The small molecule below binds the protein below.
Small molecule (SMILES): CO/C=C(/C(=O)OC)c1ccccc1Oc1cc(Oc2ccccc2C#N)ncn1

Binding-site contacts:
Ligand atom C15 contacts residue ILE292 of chain 1.A at 3.7 Å (hydrophobic).
Ligand atom O2 contacts residue ILE162 of chain 1.A at 3.3 Å.
Ligand atom O5 contacts residue GLY158 of chain 1.A at 3.5 Å.
Ligand atom N3 contacts residue PRO294 of chain 1.A at 3.6 Å.
Ligand atom C14 contacts residue PRO294 of chain 1.A at 3.6 Å (hydrophobic).
Ligand atom C16 contacts residue GLY158 of chain 1.A at 3.5 Å.
Ligand atom O3 contacts residue GLU295 of chain 1.A at 2.9 Å (salt-bridge).
Ligand atom C19 contacts residue PHE298 of chain 1.A at 3.5 Å (hydrophobic).
Ligand atom C16 contacts residue PRO294 of chain 1.A at 3.6 Å (hydrophobic).
Ligand atom C9 contacts residue PHE298 of chain 1.A at 3.5 Å (hydrophobic).
Ligand atom C5 contacts residue MET140 of chain 1.A at 3.5 Å (hydrophobic).
Ligand atom C21 contacts residue TYR147 of chain 1.A at 3.7 Å (hydrophobic).
Ligand atom C13 contacts residue ILE162 of chain 1.A at 3.6 Å (hydrophobic).
Ligand atom C5 contacts residue PHE301 of chain 1.A at 3.4 Å (hydrophobic).
Ligand atom O3 contacts residue PHE298 of chain 1.A at 3.2 Å.
Ligand atom O5 contacts residue PHE144 of chain 1.A at 3.4 Å.
Ligand atom O2 contacts residue PHE144 of chain 1.A at 3.7 Å.
Ligand atom C10 contacts residue PHE298 of chain 1.A at 3.6 Å (hydrophobic).
Ligand atom C13 contacts residue PRO294 of chain 1.A at 3.7 Å (hydrophobic).
Ligand atom C20 contacts residue GLU295 of chain 1.A at 3.7 Å.
Ligand atom C10 contacts residue ILE162 of chain 1.A at 3.4 Å (hydrophobic).
Ligand atom C4 contacts residue ILE340 of chain 1.A at 3.5 Å (hydrophobic).
Ligand atom C1 contacts residue MET336 of chain 1.A at 3.4 Å (hydrophobic).
Ligand atom C21 contacts residue PHE144 of chain 1.A at 3.6 Å (hydrophobic).
Ligand atom N1 contacts residue ILE162 of chain 1.A at 3.2 Å.
Ligand atom C15 contacts residue GLY158 of chain 1.A at 3.4 Å.
Ligand atom C3 contacts residue MET336 of chain 1.A at 3.6 Å (hydrophobic).
Ligand atom C14 contacts residue GLY158 of chain 1.A at 3.6 Å.
Ligand atom C22 contacts residue VAL148 of chain 1.A at 3.3 Å (hydrophobic).
Ligand atom N3 contacts residue ILE162 of chain 1.A at 3.5 Å.
Ligand atom O3 contacts residue PRO294 of chain 1.A at 3.0 Å.
Ligand atom C3 contacts residue PHE337 of chain 1.A at 3.4 Å (hydrophobic).
Ligand atom C22 contacts residue ALA159 of chain 1.A at 3.5 Å (hydrophobic).
Ligand atom O4 contacts residue TYR147 of chain 1.A at 3.4 Å.
Ligand atom C15 contacts residue PRO294 of chain 1.A at 3.7 Å (hydrophobic).
Ligand atom C22 contacts residue PHE144 of chain 1.A at 3.3 Å (hydrophobic).
Ligand atom N1 contacts residue MET336 of chain 1.A at 3.4 Å.
Ligand atom C20 contacts residue TYR297 of chain 1.A at 3.0 Å (hydrophobic).
Ligand atom C11 contacts residue PHE298 of chain 1.A at 3.7 Å (hydrophobic).
Ligand atom C15 contacts residue MET154 of chain 1.A at 3.5 Å (hydrophobic).

Sequence of chain 1.A:
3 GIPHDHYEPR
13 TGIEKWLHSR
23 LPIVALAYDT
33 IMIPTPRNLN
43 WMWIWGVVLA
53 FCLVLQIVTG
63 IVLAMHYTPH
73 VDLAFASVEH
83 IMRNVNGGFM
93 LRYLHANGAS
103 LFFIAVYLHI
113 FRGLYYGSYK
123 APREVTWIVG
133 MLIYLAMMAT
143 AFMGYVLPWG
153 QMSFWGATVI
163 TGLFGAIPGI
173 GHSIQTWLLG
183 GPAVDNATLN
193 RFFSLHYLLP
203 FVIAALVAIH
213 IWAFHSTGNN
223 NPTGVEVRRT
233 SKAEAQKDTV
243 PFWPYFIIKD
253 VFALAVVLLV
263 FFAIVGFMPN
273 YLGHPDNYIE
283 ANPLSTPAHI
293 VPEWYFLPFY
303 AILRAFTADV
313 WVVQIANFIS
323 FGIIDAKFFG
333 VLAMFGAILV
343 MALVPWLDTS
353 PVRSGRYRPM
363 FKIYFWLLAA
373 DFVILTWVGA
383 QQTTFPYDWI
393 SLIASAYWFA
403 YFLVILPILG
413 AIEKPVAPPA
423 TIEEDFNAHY